A small-molecule ligand and the protein it binds are described below.
Small molecule (SMILES): O=C1N2C=C(c3ccc(O)cc3)N=C(Cc3ccccc3)C2=N[C@@]1(Cc1ccc(C(F)(F)F)cc1)OO

Sequence of chain 1.O:
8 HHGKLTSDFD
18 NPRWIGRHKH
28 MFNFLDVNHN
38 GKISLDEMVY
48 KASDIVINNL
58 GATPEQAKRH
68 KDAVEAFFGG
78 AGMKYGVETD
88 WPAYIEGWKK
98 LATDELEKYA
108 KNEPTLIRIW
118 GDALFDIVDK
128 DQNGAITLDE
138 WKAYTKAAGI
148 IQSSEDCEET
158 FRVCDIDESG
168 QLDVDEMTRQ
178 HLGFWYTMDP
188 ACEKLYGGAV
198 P

Binding-site contacts:
Ligand atom F01 contacts residue GLY118 of chain 1.O at 3.1 Å.
Ligand atom O04 contacts residue TRP95 of chain 1.O at 3.2 Å (h-bond).
Ligand atom O03 contacts residue HIS178 of chain 1.O at 3.7 Å.
Ligand atom F03 contacts residue HIS178 of chain 1.O at 3.4 Å.
Ligand atom C03 contacts residue LEU121 of chain 1.O at 3.6 Å (hydrophobic).
Ligand atom C25 contacts residue HIS25 of chain 1.O at 3.7 Å.
Ligand atom O02 contacts residue TYR141 of chain 1.O at 3.5 Å.
Ligand atom C25 contacts residue TYR91 of chain 1.O at 3.2 Å (hydrophobic).
Ligand atom C25 contacts residue MET28 of chain 1.O at 3.5 Å (hydrophobic).
Ligand atom C23 contacts residue MET28 of chain 1.O at 3.6 Å (hydrophobic).
Ligand atom O03 contacts residue TYR193 of chain 1.O at 2.2 Å (h-bond).
Ligand atom C06 contacts residue ILE114 of chain 1.O at 3.4 Å (hydrophobic).
Ligand atom F03 contacts residue THR175 of chain 1.O at 3.4 Å.
Ligand atom C06 contacts residue GLY118 of chain 1.O at 3.5 Å.
Ligand atom C26 contacts residue TRP182 of chain 1.O at 3.5 Å (hydrophobic).
Ligand atom C26 contacts residue TRP95 of chain 1.O at 3.4 Å (hydrophobic).
Ligand atom C24 contacts residue TYR91 of chain 1.O at 3.2 Å (hydrophobic).
Ligand atom F03 contacts residue MET174 of chain 1.O at 3.2 Å.
Ligand atom N02 contacts residue TYR141 of chain 1.O at 2.7 Å (h-bond).
Ligand atom C03 contacts residue TYR141 of chain 1.O at 3.6 Å (hydrophobic).
Ligand atom O01 contacts residue HIS178 of chain 1.O at 3.0 Å.
Ligand atom C01 contacts residue TYR193 of chain 1.O at 3.6 Å (hydrophobic).
Ligand atom O04 contacts residue MET28 of chain 1.O at 3.6 Å.
Ligand atom C17 contacts residue MET45 of chain 1.O at 3.6 Å (hydrophobic).
Ligand atom C27 contacts residue TRP182 of chain 1.O at 3.6 Å (hydrophobic).
Ligand atom C07 contacts residue GLY118 of chain 1.O at 3.6 Å.
Ligand atom F01 contacts residue ILE114 of chain 1.O at 3.0 Å.
Ligand atom O01 contacts residue TYR193 of chain 1.O at 3.4 Å (h-bond).
Ligand atom C26 contacts residue HIS25 of chain 1.O at 3.6 Å.
Ligand atom C11 contacts residue TRP117 of chain 1.O at 3.6 Å (hydrophobic).
Ligand atom O04 contacts residue HIS25 of chain 1.O at 2.8 Å (h-bond).
Ligand atom C19 contacts residue TYR141 of chain 1.O at 3.4 Å (hydrophobic).
Ligand atom O01 contacts residue TRP182 of chain 1.O at 3.7 Å.
Ligand atom O02 contacts residue TYR193 of chain 1.O at 3.5 Å (h-bond).
Ligand atom C24 contacts residue MET28 of chain 1.O at 3.5 Å (hydrophobic).
Ligand atom C02 contacts residue TYR141 of chain 1.O at 3.6 Å (hydrophobic).
Ligand atom F02 contacts residue MET174 of chain 1.O at 3.1 Å.
Ligand atom C25 contacts residue TRP95 of chain 1.O at 3.5 Å (hydrophobic).
Ligand atom O04 contacts residue TYR91 of chain 1.O at 2.6 Å (h-bond).
Ligand atom F01 contacts residue THR175 of chain 1.O at 3.5 Å.